Binding-site contacts:
Ligand atom C41 contacts residue ASP199 of chain 1.B at 3.5 Å.
Ligand atom C34 contacts residue TYR47 of chain 1.B at 3.6 Å (hydrophobic).
Ligand atom C17 contacts residue SER205 of chain 1.B at 3.5 Å.
Ligand atom O12 contacts residue GLU229 of chain 1.B at 3.3 Å.
Ligand atom C1 contacts residue GLY228 of chain 1.B at 3.7 Å.
Ligand atom O6 contacts residue TRP227 of chain 1.B at 3.5 Å.
Ligand atom N3 contacts residue GLY228 of chain 1.B at 2.7 Å (h-bond).
Ligand atom C27 contacts residue GLY230 of chain 1.B at 3.6 Å.
Ligand atom C10 contacts residue SER226 of chain 1.B at 3.7 Å.
Ligand atom C22 contacts residue HIS43 of chain 1.B at 3.7 Å.
Ligand atom O6 contacts residue GLY228 of chain 1.B at 3.0 Å (h-bond).
Ligand atom N42 contacts residue GLY238 of chain 1.B at 3.7 Å.
Ligand atom C20 contacts residue GLY230 of chain 1.B at 3.6 Å.
Ligand atom O12 contacts residue GLY228 of chain 1.B at 3.1 Å (h-bond).
Ligand atom N42 contacts residue ASP199 of chain 1.B at 2.9 Å (salt-bridge).
Ligand atom C26 contacts residue TRP227 of chain 1.B at 3.8 Å (hydrophobic).
Ligand atom C10 contacts residue HIS43 of chain 1.B at 3.3 Å.
Ligand atom C33 contacts residue CYS201 of chain 1.B at 3.8 Å (hydrophobic).
Ligand atom N37 contacts residue GLY228 of chain 1.B at 3.4 Å (h-bond).
Ligand atom O15 contacts residue GLY228 of chain 1.B at 3.5 Å (h-bond).
Ligand atom N43 contacts residue ALA200 of chain 1.B at 3.6 Å (h-bond).
Ligand atom C38 contacts residue SER205 of chain 1.B at 3.6 Å.
Ligand atom C26 contacts residue ILE179 of chain 1.B at 3.5 Å (hydrophobic).
Ligand atom C32 contacts residue GLY230 of chain 1.B at 3.3 Å.
Ligand atom N43 contacts residue GLY230 of chain 1.B at 2.8 Å (h-bond).
Ligand atom N37 contacts residue TRP227 of chain 1.B at 3.5 Å.
Ligand atom O15 contacts residue GLY230 of chain 1.B at 3.0 Å (h-bond).
Ligand atom C2 contacts residue GLY228 of chain 1.B at 3.7 Å.
Ligand atom C29 contacts residue HIS43 of chain 1.B at 3.5 Å.
Ligand atom O23 contacts residue SER205 of chain 1.B at 2.6 Å (h-bond).
Ligand atom C40 contacts residue TRP227 of chain 1.B at 3.7 Å (hydrophobic).
Ligand atom N42 contacts residue ALA200 of chain 1.B at 3.7 Å.
Ligand atom C19 contacts residue ILE179 of chain 1.B at 3.8 Å (hydrophobic).
Ligand atom O23 contacts residue HIS43 of chain 1.B at 2.5 Å (h-bond).
Ligand atom N43 contacts residue ASP199 of chain 1.B at 2.6 Å (salt-bridge).
Ligand atom C28 contacts residue LEU96 of chain 1.B at 3.8 Å (hydrophobic).
Ligand atom S7 contacts residue GLY228 of chain 1.B at 3.6 Å (h-bond).
Ligand atom C41 contacts residue ALA200 of chain 1.B at 3.7 Å (hydrophobic).
Ligand atom C17 contacts residue HIS43 of chain 1.B at 3.4 Å.
Ligand atom C32 contacts residue GLY228 of chain 1.B at 3.4 Å.

This small molecule binds to this protein.
Small molecule (SMILES): [H]/N=C(\N)N1CCC[C@@H](CNC(=O)C[C@H](NS(=O)(=O)c2ccc3ccccc3c2)C(=O)N(CC(=O)O)Cc2ccccc2)C1

Sequence of chain 1.B:
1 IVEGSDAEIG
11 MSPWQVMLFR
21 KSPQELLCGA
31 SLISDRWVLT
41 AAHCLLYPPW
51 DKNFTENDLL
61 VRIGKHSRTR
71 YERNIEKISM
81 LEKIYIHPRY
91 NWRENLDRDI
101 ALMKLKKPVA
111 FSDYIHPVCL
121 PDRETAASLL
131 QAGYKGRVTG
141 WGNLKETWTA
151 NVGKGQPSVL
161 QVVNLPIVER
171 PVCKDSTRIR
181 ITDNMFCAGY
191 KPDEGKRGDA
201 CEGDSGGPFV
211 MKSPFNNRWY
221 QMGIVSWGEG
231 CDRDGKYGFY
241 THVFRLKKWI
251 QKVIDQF